Binding-site contacts:
Ligand atom C2 contacts residue ASN1098 of chain 1.C at 2.4 Å.
Ligand atom O5 contacts residue ASN1098 of chain 1.C at 2.4 Å (h-bond).
Ligand atom C7 contacts residue HIS1101 of chain 1.C at 4.0 Å.
Ligand atom C3 contacts residue ASN1098 of chain 1.C at 3.8 Å.
Ligand atom C7 contacts residue THR1100 of chain 1.C at 4.2 Å.
Ligand atom C6 contacts residue PHE1103 of chain 1.C at 3.8 Å (hydrophobic).
Ligand atom C1 contacts residue PHE1103 of chain 1.C at 4.3 Å (hydrophobic).
Ligand atom O7 contacts residue HIS1101 of chain 1.C at 3.7 Å.
Ligand atom C8 contacts residue ASN1098 of chain 1.C at 3.5 Å.
Ligand atom C8 contacts residue HIS1101 of chain 1.C at 4.0 Å.
Ligand atom C1 contacts residue THR1100 of chain 1.C at 3.8 Å.
Ligand atom C4 contacts residue HIS1101 of chain 1.C at 3.7 Å.
Ligand atom C6 contacts residue HIS1101 of chain 1.C at 4.2 Å.
Ligand atom C2 contacts residue HIS1101 of chain 1.C at 4.1 Å.
Ligand atom C5 contacts residue HIS1101 of chain 1.C at 3.2 Å.
Ligand atom C7 contacts residue ASN1098 of chain 1.C at 3.4 Å.
Ligand atom C5 contacts residue PHE1103 of chain 1.C at 4.1 Å (hydrophobic).
Ligand atom O5 contacts residue HIS1101 of chain 1.C at 3.7 Å.
Ligand atom O5 contacts residue PHE1103 of chain 1.C at 3.7 Å.
Ligand atom C5 contacts residue ASN1098 of chain 1.C at 3.7 Å.
Ligand atom C1 contacts residue HIS1101 of chain 1.C at 3.5 Å.
Ligand atom N2 contacts residue ASN1098 of chain 1.C at 2.9 Å (h-bond).
Ligand atom C8 contacts residue THR1100 of chain 1.C at 4.3 Å.
Ligand atom O7 contacts residue ASN1098 of chain 1.C at 3.6 Å (h-bond).
Ligand atom C3 contacts residue THR1100 of chain 1.C at 3.9 Å.
Ligand atom C2 contacts residue THR1100 of chain 1.C at 3.8 Å.
Ligand atom N2 contacts residue THR1100 of chain 1.C at 3.2 Å (h-bond).
Ligand atom C1 contacts residue ASN1098 of chain 1.C at 1.4 Å.
Ligand atom C3 contacts residue HIS1101 of chain 1.C at 3.6 Å.
Ligand atom O4 contacts residue HIS1101 of chain 1.C at 3.4 Å.
Ligand atom C4 contacts residue ASN1098 of chain 1.C at 4.2 Å.

The small molecule below binds the protein below.
Small molecule (SMILES): CC(=O)N[C@H]1[C@H](O[C@H]2[C@H](O)[C@@H](NC(C)=O)CO[C@@H]2CO)O[C@H](CO)[C@@H](O)[C@@H]1O

Sequence of chain 1.C:
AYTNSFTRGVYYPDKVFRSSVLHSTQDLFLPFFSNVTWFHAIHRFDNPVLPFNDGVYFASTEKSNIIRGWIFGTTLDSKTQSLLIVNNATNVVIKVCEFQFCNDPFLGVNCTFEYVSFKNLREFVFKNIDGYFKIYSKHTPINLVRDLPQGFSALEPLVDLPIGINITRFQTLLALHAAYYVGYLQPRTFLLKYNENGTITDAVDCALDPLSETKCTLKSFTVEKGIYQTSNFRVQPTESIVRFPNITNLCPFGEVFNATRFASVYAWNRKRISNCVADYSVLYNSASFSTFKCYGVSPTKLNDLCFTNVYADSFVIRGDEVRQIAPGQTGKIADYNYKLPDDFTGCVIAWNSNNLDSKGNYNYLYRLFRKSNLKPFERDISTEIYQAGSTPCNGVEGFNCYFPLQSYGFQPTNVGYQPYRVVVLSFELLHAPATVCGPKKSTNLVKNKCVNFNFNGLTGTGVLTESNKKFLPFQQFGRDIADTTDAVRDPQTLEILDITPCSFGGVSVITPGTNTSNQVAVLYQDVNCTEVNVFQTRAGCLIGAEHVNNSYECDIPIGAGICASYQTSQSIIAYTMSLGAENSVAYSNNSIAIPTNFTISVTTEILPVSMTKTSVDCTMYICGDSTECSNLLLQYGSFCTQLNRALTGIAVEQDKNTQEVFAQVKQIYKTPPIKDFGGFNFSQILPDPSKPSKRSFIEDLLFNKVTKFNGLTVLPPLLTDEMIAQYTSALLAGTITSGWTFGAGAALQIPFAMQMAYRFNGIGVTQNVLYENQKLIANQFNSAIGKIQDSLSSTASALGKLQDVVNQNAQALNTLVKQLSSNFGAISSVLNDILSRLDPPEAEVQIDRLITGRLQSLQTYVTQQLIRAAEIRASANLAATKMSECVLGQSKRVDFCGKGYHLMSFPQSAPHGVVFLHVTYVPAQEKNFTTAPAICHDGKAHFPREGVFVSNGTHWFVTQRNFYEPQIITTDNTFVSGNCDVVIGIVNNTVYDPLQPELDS